Sequence of chain 1.G:
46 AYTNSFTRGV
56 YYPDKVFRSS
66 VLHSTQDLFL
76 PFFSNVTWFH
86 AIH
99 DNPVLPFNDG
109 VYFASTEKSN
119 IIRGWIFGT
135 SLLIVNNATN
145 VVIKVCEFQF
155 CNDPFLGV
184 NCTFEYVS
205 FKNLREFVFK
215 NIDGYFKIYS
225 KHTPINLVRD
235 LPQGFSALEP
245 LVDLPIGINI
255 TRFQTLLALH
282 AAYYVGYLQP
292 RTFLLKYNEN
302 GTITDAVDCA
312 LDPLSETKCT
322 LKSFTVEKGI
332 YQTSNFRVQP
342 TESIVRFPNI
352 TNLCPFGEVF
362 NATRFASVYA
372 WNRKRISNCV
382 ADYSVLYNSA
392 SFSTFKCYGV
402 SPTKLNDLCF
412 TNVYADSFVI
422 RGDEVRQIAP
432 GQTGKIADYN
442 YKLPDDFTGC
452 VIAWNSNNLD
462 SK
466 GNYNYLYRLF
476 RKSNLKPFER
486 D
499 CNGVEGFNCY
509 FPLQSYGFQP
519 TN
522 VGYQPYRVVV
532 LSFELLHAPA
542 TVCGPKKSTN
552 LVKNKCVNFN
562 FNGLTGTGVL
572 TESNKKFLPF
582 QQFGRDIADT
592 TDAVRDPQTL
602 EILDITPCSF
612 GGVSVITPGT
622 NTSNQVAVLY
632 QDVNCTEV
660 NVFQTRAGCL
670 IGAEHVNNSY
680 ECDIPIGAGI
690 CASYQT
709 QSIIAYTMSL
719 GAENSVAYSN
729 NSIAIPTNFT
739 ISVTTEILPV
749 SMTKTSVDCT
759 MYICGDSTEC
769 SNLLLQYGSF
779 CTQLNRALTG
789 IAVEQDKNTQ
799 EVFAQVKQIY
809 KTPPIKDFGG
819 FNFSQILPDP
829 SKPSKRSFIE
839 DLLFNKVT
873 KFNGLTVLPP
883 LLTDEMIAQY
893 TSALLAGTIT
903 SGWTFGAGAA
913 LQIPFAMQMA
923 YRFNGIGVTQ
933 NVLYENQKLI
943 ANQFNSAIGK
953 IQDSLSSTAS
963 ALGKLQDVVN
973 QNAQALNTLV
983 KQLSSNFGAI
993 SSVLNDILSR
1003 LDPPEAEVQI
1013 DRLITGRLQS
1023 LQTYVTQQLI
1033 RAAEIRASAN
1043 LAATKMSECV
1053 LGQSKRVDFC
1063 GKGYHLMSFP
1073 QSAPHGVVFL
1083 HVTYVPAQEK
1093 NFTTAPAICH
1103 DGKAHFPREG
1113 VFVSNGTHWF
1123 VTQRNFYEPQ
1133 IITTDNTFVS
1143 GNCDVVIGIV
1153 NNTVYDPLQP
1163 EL

This protein binds this small molecule.
Small molecule (SMILES): CC(=O)N[C@H]1[C@H](O[C@H]2[C@H](O)[C@@H](NC(C)=O)CO[C@@H]2CO)O[C@H](CO)[C@@H](O)[C@@H]1O

Binding-site contacts:
Ligand atom C7 contacts residue ASN820 of chain 1.G at 3.2 Å.
Ligand atom O7 contacts residue ASN820 of chain 1.G at 3.1 Å (h-bond).
Ligand atom N2 contacts residue ASN820 of chain 1.G at 3.0 Å (h-bond).
Ligand atom C2 contacts residue ASN820 of chain 1.G at 2.5 Å.
Ligand atom C1 contacts residue ASN820 of chain 1.G at 1.5 Å.
Ligand atom C3 contacts residue ASN820 of chain 1.G at 3.9 Å.
Ligand atom C5 contacts residue SER822 of chain 1.G at 4.1 Å.
Ligand atom C6 contacts residue GLN823 of chain 1.G at 4.3 Å.
Ligand atom C4 contacts residue ASN820 of chain 1.G at 4.3 Å.
Ligand atom O6 contacts residue GLN823 of chain 1.G at 3.4 Å (h-bond).
Ligand atom O5 contacts residue ASN820 of chain 1.G at 2.4 Å (h-bond).
Ligand atom C5 contacts residue ASN820 of chain 1.G at 3.8 Å.
Ligand atom C8 contacts residue ASN820 of chain 1.G at 4.4 Å.
Ligand atom C1 contacts residue SER822 of chain 1.G at 3.5 Å.
Ligand atom C5 contacts residue GLN823 of chain 1.G at 4.2 Å.
Ligand atom O5 contacts residue SER822 of chain 1.G at 3.9 Å.